Sequence of chain 1.A:
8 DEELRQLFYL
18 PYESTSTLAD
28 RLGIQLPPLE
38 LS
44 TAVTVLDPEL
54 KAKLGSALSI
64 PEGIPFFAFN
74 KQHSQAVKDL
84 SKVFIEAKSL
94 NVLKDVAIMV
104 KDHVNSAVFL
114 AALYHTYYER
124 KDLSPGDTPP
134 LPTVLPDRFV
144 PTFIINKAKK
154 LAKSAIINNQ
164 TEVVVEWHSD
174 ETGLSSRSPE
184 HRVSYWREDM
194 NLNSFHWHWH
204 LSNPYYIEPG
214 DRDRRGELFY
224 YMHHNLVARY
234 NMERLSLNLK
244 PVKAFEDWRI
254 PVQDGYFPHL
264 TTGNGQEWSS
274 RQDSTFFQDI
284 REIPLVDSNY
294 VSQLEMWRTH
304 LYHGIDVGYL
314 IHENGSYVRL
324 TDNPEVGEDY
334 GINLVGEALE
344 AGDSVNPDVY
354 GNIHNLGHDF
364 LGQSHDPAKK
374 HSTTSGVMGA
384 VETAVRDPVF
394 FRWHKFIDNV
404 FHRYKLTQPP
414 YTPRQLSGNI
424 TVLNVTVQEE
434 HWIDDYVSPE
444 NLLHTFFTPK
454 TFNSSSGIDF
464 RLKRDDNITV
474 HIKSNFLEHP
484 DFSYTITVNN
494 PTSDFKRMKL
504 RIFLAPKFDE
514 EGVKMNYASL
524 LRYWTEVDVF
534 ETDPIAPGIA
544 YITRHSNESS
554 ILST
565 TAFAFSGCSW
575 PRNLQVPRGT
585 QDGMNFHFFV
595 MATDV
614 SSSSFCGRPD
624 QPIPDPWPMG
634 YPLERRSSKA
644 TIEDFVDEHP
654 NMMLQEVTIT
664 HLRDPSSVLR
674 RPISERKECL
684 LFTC

A protein and the small-molecule ligand that binds it are described below.
Small molecule (SMILES): CC(=O)N[C@@H]1[C@@H](O)[C@H](O)[C@@H](CO)O[C@H]1O

Binding-site contacts:
Ligand atom C1 contacts residue SER319 of chain 1.A at 4.2 Å.
Ligand atom C7 contacts residue SER319 of chain 1.A at 3.6 Å.
Ligand atom C8 contacts residue SER319 of chain 1.A at 3.4 Å.
Ligand atom C8 contacts residue ASN317 of chain 1.A at 4.5 Å.
Ligand atom N2 contacts residue ASN317 of chain 1.A at 2.7 Å (h-bond).
Ligand atom O3 contacts residue SER319 of chain 1.A at 4.4 Å.
Ligand atom C7 contacts residue ASN317 of chain 1.A at 3.4 Å.
Ligand atom C1 contacts residue HIS315 of chain 1.A at 4.1 Å.
Ligand atom N2 contacts residue SER319 of chain 1.A at 2.8 Å (h-bond).
Ligand atom C1 contacts residue ASN317 of chain 1.A at 1.4 Å.
Ligand atom O5 contacts residue HIS315 of chain 1.A at 3.9 Å.
Ligand atom O7 contacts residue ASN317 of chain 1.A at 3.5 Å (h-bond).
Ligand atom O5 contacts residue ASN317 of chain 1.A at 2.4 Å (h-bond).
Ligand atom C3 contacts residue ASN317 of chain 1.A at 3.7 Å.
Ligand atom C3 contacts residue SER319 of chain 1.A at 3.9 Å.
Ligand atom C2 contacts residue ASN317 of chain 1.A at 2.3 Å.
Ligand atom C2 contacts residue SER319 of chain 1.A at 3.8 Å.
Ligand atom C4 contacts residue ASN317 of chain 1.A at 4.1 Å.
Ligand atom C5 contacts residue ASN317 of chain 1.A at 3.7 Å.